This small molecule binds to this protein.
Small molecule (SMILES): CSCC[C@H](N)C(=O)O

Sequence of chain 2.A:
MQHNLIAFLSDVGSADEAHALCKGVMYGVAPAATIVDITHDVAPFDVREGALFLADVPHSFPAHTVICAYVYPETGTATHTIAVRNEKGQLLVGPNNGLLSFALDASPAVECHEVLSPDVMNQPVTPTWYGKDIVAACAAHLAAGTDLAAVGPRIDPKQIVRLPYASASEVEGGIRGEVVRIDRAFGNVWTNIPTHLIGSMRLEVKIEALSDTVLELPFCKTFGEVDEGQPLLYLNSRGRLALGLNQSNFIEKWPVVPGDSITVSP

Binding-site contacts:
Ligand atom C contacts residue ALA18 of chain 2.A at 3.9 Å (hydrophobic).
Ligand atom SD contacts residue ASP183 of chain 1.A at 4.5 Å.
Ligand atom SD contacts residue THR128 of chain 2.A at 3.6 Å (h-bond).
Ligand atom CG contacts residue TRP129 of chain 2.A at 3.5 Å (hydrophobic).
Ligand atom OXT contacts residue PHE186 of chain 1.A at 4.2 Å.
Ligand atom CA contacts residue SER242 of chain 1.A at 4.0 Å.
Ligand atom CB contacts residue SER242 of chain 1.A at 4.4 Å.
Ligand atom CB contacts residue TRP190 of chain 1.A at 4.5 Å (hydrophobic).
Ligand atom CB contacts residue THR128 of chain 2.A at 4.2 Å.
Ligand atom C contacts residue TRP129 of chain 2.A at 4.2 Å (hydrophobic).
Ligand atom O contacts residue ASP183 of chain 1.A at 3.8 Å.
Ligand atom CE contacts residue 5CD1 of chain 2.B at 3.2 Å.
Ligand atom OXT contacts residue TRP129 of chain 2.A at 4.5 Å.
Ligand atom O contacts residue ALA18 of chain 2.A at 3.3 Å.
Ligand atom N contacts residue SER242 of chain 1.A at 3.0 Å (h-bond).
Ligand atom N contacts residue TRP129 of chain 2.A at 3.8 Å.
Ligand atom CE contacts residue PHE228 of chain 1.A at 3.9 Å (hydrophobic).
Ligand atom C contacts residue ASP183 of chain 1.A at 4.0 Å.
Ligand atom CG contacts residue 5CD1 of chain 2.B at 4.4 Å.
Ligand atom CE contacts residue PHE186 of chain 1.A at 4.1 Å (hydrophobic).
Ligand atom CE contacts residue ASP183 of chain 1.A at 3.1 Å.
Ligand atom CB contacts residue TRP129 of chain 2.A at 4.3 Å (hydrophobic).
Ligand atom CA contacts residue TRP190 of chain 1.A at 4.2 Å (hydrophobic).
Ligand atom CG contacts residue THR128 of chain 2.A at 3.0 Å.
Ligand atom CE contacts residue ASN188 of chain 1.A at 3.3 Å.
Ligand atom CA contacts residue TRP129 of chain 2.A at 3.4 Å (hydrophobic).
Ligand atom C contacts residue TRP190 of chain 1.A at 4.3 Å (hydrophobic).
Ligand atom SD contacts residue PHE186 of chain 1.A at 4.3 Å.
Ligand atom SD contacts residue 5CD1 of chain 2.B at 3.4 Å.
Ligand atom OXT contacts residue ALA18 of chain 2.A at 4.0 Å.
Ligand atom OXT contacts residue VAL12 of chain 2.A at 4.5 Å.
Ligand atom N contacts residue TRP190 of chain 1.A at 3.2 Å.
Ligand atom O contacts residue TRP129 of chain 2.A at 4.2 Å.
Ligand atom OXT contacts residue ASP183 of chain 1.A at 3.7 Å.
Ligand atom CB contacts residue ASP183 of chain 1.A at 4.4 Å.
Ligand atom O contacts residue TRP190 of chain 1.A at 4.0 Å.

Sequence of chain 1.A:
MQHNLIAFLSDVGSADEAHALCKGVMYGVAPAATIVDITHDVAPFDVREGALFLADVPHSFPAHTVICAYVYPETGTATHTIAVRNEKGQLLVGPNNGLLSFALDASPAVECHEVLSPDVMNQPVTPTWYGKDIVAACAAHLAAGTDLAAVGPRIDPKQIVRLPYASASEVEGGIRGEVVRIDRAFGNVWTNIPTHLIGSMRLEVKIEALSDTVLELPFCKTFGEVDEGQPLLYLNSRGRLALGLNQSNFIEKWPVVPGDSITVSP